This small molecule binds to this protein.
Small molecule (SMILES): CC(=O)N[C@H]1[C@H](O[C@H]2[C@H](O)[C@@H](NC(C)=O)CO[C@@H]2CO)O[C@H](CO)[C@@H](O[C@@H]2O[C@H](CO)[C@@H](O)[C@H](O)[C@@H]2O)[C@@H]1O

Binding-site contacts:
Ligand atom C5 contacts residue TRP384 of chain 1.B at 4.3 Å (hydrophobic).
Ligand atom O5 contacts residue TRP384 of chain 1.B at 4.0 Å.
Ligand atom O5 contacts residue ALA244 of chain 1.B at 3.7 Å.
Ligand atom C3 contacts residue ASN241 of chain 1.B at 3.8 Å.
Ligand atom C6 contacts residue ALA244 of chain 1.B at 4.3 Å (hydrophobic).
Ligand atom C4 contacts residue TRP384 of chain 1.B at 4.2 Å (hydrophobic).
Ligand atom C8 contacts residue ASN241 of chain 1.B at 3.8 Å.
Ligand atom O7 contacts residue TRP384 of chain 1.B at 4.1 Å.
Ligand atom C2 contacts residue TRP384 of chain 1.B at 4.1 Å (hydrophobic).
Ligand atom C6 contacts residue TRP384 of chain 1.B at 4.0 Å (hydrophobic).
Ligand atom C1 contacts residue ASN241 of chain 1.B at 1.5 Å.
Ligand atom O3 contacts residue TRP384 of chain 1.B at 4.4 Å.
Ligand atom C7 contacts residue ASN241 of chain 1.B at 3.0 Å.
Ligand atom C2 contacts residue ASN241 of chain 1.B at 2.4 Å.
Ligand atom N2 contacts residue ASN241 of chain 1.B at 2.9 Å (h-bond).
Ligand atom C4 contacts residue ASN241 of chain 1.B at 4.2 Å.
Ligand atom O6 contacts residue ALA244 of chain 1.B at 3.5 Å.
Ligand atom C1 contacts residue ALA244 of chain 1.B at 4.5 Å (hydrophobic).
Ligand atom O5 contacts residue ASN241 of chain 1.B at 2.3 Å (h-bond).
Ligand atom C5 contacts residue ASN241 of chain 1.B at 3.6 Å.
Ligand atom O7 contacts residue ASN241 of chain 1.B at 3.3 Å (h-bond).

Sequence of chain 1.B:
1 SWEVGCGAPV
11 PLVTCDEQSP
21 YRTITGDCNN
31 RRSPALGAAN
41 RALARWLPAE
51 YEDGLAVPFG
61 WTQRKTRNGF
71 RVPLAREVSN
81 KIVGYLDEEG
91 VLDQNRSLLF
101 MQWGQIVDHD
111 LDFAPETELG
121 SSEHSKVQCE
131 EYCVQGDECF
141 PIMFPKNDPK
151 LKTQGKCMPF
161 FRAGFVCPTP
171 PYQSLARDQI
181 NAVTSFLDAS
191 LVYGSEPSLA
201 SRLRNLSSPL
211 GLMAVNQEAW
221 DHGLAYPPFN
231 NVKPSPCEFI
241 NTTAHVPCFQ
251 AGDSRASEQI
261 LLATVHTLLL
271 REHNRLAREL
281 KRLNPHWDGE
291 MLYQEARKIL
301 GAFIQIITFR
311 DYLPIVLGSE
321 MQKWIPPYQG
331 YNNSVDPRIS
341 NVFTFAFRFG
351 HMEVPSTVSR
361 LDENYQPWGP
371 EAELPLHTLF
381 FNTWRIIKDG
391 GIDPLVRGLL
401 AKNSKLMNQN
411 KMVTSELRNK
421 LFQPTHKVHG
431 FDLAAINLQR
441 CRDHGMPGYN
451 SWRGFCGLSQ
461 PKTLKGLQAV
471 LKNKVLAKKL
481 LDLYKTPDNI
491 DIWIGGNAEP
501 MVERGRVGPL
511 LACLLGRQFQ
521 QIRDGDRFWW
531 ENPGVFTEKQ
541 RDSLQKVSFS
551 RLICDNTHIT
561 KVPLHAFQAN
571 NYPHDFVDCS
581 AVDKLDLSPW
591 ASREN